The small molecule below binds the protein below.
Small molecule (SMILES): OC[C@H]1O[C@H](O)[C@H](O)[C@@H](O)[C@H]1O

Sequence of chain 1.B:
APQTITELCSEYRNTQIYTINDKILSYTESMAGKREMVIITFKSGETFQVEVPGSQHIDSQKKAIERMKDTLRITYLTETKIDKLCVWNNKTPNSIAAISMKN

Binding-site contacts:
Ligand atom C5 contacts residue GLN56 of chain 1.B at 4.4 Å.
Ligand atom O6 contacts residue GLN61 of chain 1.B at 2.9 Å (h-bond).
Ligand atom O5 contacts residue GLN56 of chain 1.B at 3.5 Å (h-bond).
Ligand atom O2 contacts residue ASN90 of chain 1.B at 2.9 Å (h-bond).
Ligand atom C6 contacts residue HIS57 of chain 1.B at 3.6 Å.
Ligand atom C3 contacts residue ASN90 of chain 1.B at 3.7 Å.
Ligand atom O4 contacts residue GLN56 of chain 1.B at 3.6 Å.
Ligand atom C3 contacts residue LYS91 of chain 1.B at 3.6 Å.
Ligand atom O3 contacts residue ASN90 of chain 1.B at 2.7 Å (h-bond).
Ligand atom C4 contacts residue GLU51 of chain 1.B at 3.4 Å.
Ligand atom C3 contacts residue TRP88 of chain 1.B at 3.7 Å (hydrophobic).
Ligand atom C6 contacts residue TRP88 of chain 1.B at 3.6 Å (hydrophobic).
Ligand atom O3 contacts residue LYS91 of chain 1.B at 2.8 Å (salt-bridge).
Ligand atom C6 contacts residue GLN56 of chain 1.B at 4.0 Å.
Ligand atom O6 contacts residue HIS57 of chain 1.B at 3.8 Å.
Ligand atom C5 contacts residue TRP88 of chain 1.B at 3.6 Å (hydrophobic).
Ligand atom O6 contacts residue GLN56 of chain 1.B at 3.5 Å (h-bond).
Ligand atom O3 contacts residue GLU51 of chain 1.B at 4.1 Å.
Ligand atom O4 contacts residue LYS91 of chain 1.B at 3.0 Å (salt-bridge).
Ligand atom C6 contacts residue GLN61 of chain 1.B at 4.0 Å.
Ligand atom C4 contacts residue TRP88 of chain 1.B at 3.5 Å (hydrophobic).
Ligand atom C6 contacts residue GLU51 of chain 1.B at 4.4 Å.
Ligand atom O2 contacts residue LYS91 of chain 1.B at 4.4 Å.
Ligand atom O4 contacts residue GLU51 of chain 1.B at 2.6 Å (salt-bridge).
Ligand atom C2 contacts residue LYS91 of chain 1.B at 3.8 Å.
Ligand atom C4 contacts residue LYS91 of chain 1.B at 3.9 Å.
Ligand atom O3 contacts residue TRP88 of chain 1.B at 3.9 Å.
Ligand atom C3 contacts residue GLU51 of chain 1.B at 4.4 Å.
Ligand atom O6 contacts residue TRP88 of chain 1.B at 3.8 Å.
Ligand atom C1 contacts residue GLN56 of chain 1.B at 4.2 Å.
Ligand atom C2 contacts residue ASN90 of chain 1.B at 4.0 Å.